Binding-site contacts:
Ligand atom C6 contacts residue TRP216 of chain 1.A at 4.2 Å (hydrophobic).
Ligand atom C2 contacts residue GLU217 of chain 1.A at 3.6 Å.
Ligand atom C26 contacts residue ALA209 of chain 1.A at 4.1 Å (hydrophobic).
Ligand atom C1 contacts residue GLU217 of chain 1.A at 3.3 Å.
Ligand atom C15 contacts residue POV1 of chain 1.I at 3.6 Å.
Ligand atom C21 contacts residue LEU210 of chain 1.A at 4.2 Å (hydrophobic).
Ligand atom C3 contacts residue GLU217 of chain 1.A at 4.1 Å.
Ligand atom C22 contacts residue ALA209 of chain 1.A at 4.4 Å (hydrophobic).
Ligand atom C16 contacts residue POV1 of chain 1.I at 4.1 Å.
Ligand atom C26 contacts residue LEU210 of chain 1.A at 4.2 Å (hydrophobic).
Ligand atom C21 contacts residue LEU214 of chain 1.A at 4.0 Å (hydrophobic).
Ligand atom C7 contacts residue TRP216 of chain 1.A at 3.8 Å (hydrophobic).
Ligand atom C7 contacts residue POV1 of chain 1.I at 4.2 Å.
Ligand atom C12 contacts residue LEU214 of chain 1.A at 4.3 Å (hydrophobic).
Ligand atom C14 contacts residue POV1 of chain 1.I at 4.2 Å.

A protein and the small-molecule ligand that binds it are described below.
Small molecule (SMILES): CC(C)CCC[C@@H](C)[C@H]1CC[C@H]2[C@@H]3CC=C4C[C@@H](O)CC[C@]4(C)[C@H]3CC[C@]12C

Sequence of chain 1.A:
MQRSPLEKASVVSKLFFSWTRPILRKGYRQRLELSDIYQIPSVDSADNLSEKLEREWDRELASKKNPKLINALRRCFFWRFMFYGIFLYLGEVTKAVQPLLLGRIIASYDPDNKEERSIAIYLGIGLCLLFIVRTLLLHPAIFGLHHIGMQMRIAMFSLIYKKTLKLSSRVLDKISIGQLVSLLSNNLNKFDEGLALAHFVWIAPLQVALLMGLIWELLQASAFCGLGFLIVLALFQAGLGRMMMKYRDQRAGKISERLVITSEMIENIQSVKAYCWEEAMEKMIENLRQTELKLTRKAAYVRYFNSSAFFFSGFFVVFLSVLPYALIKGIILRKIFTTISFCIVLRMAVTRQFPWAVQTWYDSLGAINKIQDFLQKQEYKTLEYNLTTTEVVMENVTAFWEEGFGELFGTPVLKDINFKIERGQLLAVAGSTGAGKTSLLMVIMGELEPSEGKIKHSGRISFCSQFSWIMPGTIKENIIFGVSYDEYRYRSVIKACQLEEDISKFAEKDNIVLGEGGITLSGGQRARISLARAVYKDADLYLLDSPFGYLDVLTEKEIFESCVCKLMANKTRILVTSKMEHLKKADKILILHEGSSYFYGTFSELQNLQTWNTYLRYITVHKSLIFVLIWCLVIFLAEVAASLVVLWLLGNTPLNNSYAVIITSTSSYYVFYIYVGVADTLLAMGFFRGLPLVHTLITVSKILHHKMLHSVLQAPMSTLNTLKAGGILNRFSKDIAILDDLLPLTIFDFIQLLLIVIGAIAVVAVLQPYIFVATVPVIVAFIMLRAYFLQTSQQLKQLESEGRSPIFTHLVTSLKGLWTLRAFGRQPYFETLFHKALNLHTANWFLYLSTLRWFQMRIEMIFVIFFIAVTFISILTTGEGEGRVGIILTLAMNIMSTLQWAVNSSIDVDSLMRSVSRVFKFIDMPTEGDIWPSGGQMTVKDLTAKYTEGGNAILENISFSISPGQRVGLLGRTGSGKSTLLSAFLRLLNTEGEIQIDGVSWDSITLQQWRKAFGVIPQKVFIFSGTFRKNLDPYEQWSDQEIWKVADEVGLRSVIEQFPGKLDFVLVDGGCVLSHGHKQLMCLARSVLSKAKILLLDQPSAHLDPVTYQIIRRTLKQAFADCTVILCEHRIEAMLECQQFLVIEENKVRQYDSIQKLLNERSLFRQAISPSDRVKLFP